Binding-site contacts:
Ligand atom F21 contacts residue PHE92 of chain 1.A at 3.5 Å.
Ligand atom C14 contacts residue PRO311 of chain 1.A at 3.2 Å (hydrophobic).
Ligand atom O18 contacts residue LEU95 of chain 1.A at 3.2 Å (h-bond).
Ligand atom C16 contacts residue HIS96 of chain 1.A at 3.8 Å.
Ligand atom C2 contacts residue PRO93 of chain 1.A at 3.3 Å (hydrophobic).
Ligand atom C4 contacts residue LEU289 of chain 1.A at 3.7 Å (hydrophobic).
Ligand atom C20 contacts residue LEU289 of chain 1.A at 4.0 Å (hydrophobic).
Ligand atom C6 contacts residue PRO311 of chain 1.A at 3.5 Å (hydrophobic).
Ligand atom F22 contacts residue LEU289 of chain 1.A at 3.8 Å.
Ligand atom C15 contacts residue THR23 of chain 1.A at 4.0 Å.
Ligand atom CL17 contacts residue MET310 of chain 1.A at 3.9 Å.
Ligand atom C2 contacts residue LEU94 of chain 1.A at 3.4 Å (hydrophobic).
Ligand atom F23 contacts residue LEU337 of chain 1.A at 4.0 Å.
Ligand atom C12 contacts residue MET310 of chain 1.A at 4.0 Å (hydrophobic).
Ligand atom N11 contacts residue PRO311 of chain 1.A at 3.0 Å (h-bond).
Ligand atom C6 contacts residue LEU94 of chain 1.A at 3.9 Å (hydrophobic).
Ligand atom CL17 contacts residue HIS96 of chain 1.A at 3.1 Å.
Ligand atom F23 contacts residue LEU289 of chain 1.A at 3.2 Å.
Ligand atom C15 contacts residue VAL19 of chain 1.A at 4.0 Å (hydrophobic).
Ligand atom F22 contacts residue VAL117 of chain 1.A at 3.4 Å.
Ligand atom F22 contacts residue GLY118 of chain 1.A at 3.5 Å.
Ligand atom C20 contacts residue VAL117 of chain 1.A at 3.6 Å (hydrophobic).
Ligand atom C15 contacts residue SER20 of chain 1.A at 4.0 Å.
Ligand atom O18 contacts residue LEU94 of chain 1.A at 3.1 Å.
Ligand atom C14 contacts residue GLY312 of chain 1.A at 3.6 Å.
Ligand atom C13 contacts residue MET310 of chain 1.A at 4.0 Å (hydrophobic).
Ligand atom C1 contacts residue LEU94 of chain 1.A at 3.4 Å (hydrophobic).
Ligand atom F21 contacts residue VAL117 of chain 1.A at 3.1 Å.
Ligand atom CL17 contacts residue LEU95 of chain 1.A at 3.5 Å.
Ligand atom C6 contacts residue MET310 of chain 1.A at 3.9 Å (hydrophobic).
Ligand atom C5 contacts residue PRO311 of chain 1.A at 3.1 Å (hydrophobic).
Ligand atom C14 contacts residue MET310 of chain 1.A at 3.8 Å (hydrophobic).
Ligand atom F23 contacts residue VAL117 of chain 1.A at 3.3 Å.
Ligand atom F21 contacts residue PRO93 of chain 1.A at 4.0 Å.
Ligand atom C16 contacts residue MET310 of chain 1.A at 3.5 Å (hydrophobic).
Ligand atom C5 contacts residue PHE313 of chain 1.A at 3.8 Å (hydrophobic).
Ligand atom C1 contacts residue PRO93 of chain 1.A at 3.5 Å (hydrophobic).
Ligand atom N11 contacts residue MET310 of chain 1.A at 3.6 Å.
Ligand atom C4 contacts residue PHE313 of chain 1.A at 3.9 Å (hydrophobic).
Ligand atom C5 contacts residue MET310 of chain 1.A at 3.9 Å (hydrophobic).

This protein binds this small molecule.
Small molecule (SMILES): CC(C)(CCl)C(=O)Nc1ccc(C(F)(F)F)cc1

Sequence of chain 1.A:
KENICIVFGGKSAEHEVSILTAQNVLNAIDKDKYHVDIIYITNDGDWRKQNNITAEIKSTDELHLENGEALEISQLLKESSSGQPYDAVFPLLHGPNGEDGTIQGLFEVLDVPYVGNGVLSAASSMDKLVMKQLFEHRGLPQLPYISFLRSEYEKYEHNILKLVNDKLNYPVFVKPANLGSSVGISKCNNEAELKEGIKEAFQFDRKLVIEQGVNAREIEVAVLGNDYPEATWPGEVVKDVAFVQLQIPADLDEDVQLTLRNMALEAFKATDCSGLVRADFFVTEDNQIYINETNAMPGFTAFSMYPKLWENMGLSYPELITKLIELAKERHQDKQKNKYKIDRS